Binding-site contacts:
Ligand atom O7 contacts residue ASN1132 of chain 1.A at 3.4 Å (h-bond).
Ligand atom C1 contacts residue ASN1132 of chain 1.A at 1.4 Å.
Ligand atom C2 contacts residue ASN1132 of chain 1.A at 2.5 Å.
Ligand atom C7 contacts residue ASN1132 of chain 1.A at 3.4 Å.
Ligand atom O5 contacts residue ASN1132 of chain 1.A at 2.3 Å (h-bond).
Ligand atom C3 contacts residue ASN1132 of chain 1.A at 3.8 Å.
Ligand atom C4 contacts residue ASN1132 of chain 1.A at 4.2 Å.
Ligand atom C8 contacts residue ASN1132 of chain 1.A at 4.5 Å.
Ligand atom N2 contacts residue ASN1132 of chain 1.A at 3.0 Å (h-bond).
Ligand atom C5 contacts residue ASN1132 of chain 1.A at 3.7 Å.

A small-molecule ligand and the protein it binds are described below.
Small molecule (SMILES): CC(=O)N[C@H]1[C@H](O[C@H]2[C@H](O)[C@@H](NC(C)=O)CO[C@@H]2CO)O[C@H](CO)[C@@H](O)[C@@H]1O

Sequence of chain 1.A:
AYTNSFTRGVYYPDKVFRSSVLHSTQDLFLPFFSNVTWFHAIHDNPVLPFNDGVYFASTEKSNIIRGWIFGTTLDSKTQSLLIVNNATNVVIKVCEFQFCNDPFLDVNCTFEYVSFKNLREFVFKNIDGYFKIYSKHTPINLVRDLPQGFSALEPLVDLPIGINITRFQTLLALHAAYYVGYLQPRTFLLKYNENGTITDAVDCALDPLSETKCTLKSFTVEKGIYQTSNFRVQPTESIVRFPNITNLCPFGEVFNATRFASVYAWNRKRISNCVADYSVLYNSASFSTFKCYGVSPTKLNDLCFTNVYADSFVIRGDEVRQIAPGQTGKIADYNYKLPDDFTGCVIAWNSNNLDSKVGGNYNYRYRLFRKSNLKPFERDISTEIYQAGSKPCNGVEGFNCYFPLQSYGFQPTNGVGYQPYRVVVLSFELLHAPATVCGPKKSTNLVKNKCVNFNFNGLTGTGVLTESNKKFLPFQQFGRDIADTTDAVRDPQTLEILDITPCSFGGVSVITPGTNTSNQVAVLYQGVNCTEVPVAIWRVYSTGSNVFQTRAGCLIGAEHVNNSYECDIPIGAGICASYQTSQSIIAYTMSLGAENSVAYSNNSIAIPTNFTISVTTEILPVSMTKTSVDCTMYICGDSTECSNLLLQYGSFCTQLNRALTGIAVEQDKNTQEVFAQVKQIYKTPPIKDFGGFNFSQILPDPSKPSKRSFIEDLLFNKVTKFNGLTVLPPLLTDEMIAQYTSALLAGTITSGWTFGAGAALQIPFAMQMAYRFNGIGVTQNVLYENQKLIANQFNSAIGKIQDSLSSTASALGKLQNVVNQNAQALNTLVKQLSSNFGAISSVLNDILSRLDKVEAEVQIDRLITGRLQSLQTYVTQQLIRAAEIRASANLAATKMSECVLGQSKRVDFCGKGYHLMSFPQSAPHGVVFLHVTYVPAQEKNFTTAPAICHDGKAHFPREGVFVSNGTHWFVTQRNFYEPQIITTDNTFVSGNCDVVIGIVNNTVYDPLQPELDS